A protein and the small-molecule ligand that binds it are described below.
Small molecule (SMILES): Nc1nc(=O)c2ncn([C@@H]3O[C@H](COP(=O)(O)OP(=O)(O)O[C@H]4O[C@H](CO)[C@@H](O)[C@H](O)[C@H]4O)[C@@H](O)[C@H]3O)c2[nH]1

Sequence of chain 3.A:
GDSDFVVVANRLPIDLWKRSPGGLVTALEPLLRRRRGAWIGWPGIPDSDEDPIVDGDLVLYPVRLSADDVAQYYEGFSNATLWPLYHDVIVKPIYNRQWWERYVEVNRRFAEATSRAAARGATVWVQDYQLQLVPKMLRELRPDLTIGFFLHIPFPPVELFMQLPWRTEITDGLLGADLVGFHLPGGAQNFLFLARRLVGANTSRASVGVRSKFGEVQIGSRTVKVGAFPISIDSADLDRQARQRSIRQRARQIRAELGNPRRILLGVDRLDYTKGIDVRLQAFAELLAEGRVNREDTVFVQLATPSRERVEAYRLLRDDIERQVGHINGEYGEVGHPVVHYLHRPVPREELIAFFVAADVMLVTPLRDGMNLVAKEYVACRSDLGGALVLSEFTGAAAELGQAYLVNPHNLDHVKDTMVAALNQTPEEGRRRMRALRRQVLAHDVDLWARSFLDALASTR

Binding-site contacts:
Ligand atom O30 contacts residue GLY387 of chain 3.A at 3.1 Å (h-bond).
Ligand atom O30 contacts residue ASN389 of chain 3.A at 3.4 Å (h-bond).
Ligand atom O38 contacts residue PRO363 of chain 3.A at 3.6 Å.
Ligand atom O33 contacts residue GLU394 of chain 3.A at 2.5 Å (salt-bridge).
Ligand atom O28 contacts residue ILE248 of chain 3.A at 3.6 Å.
Ligand atom O19 contacts residue LYS292 of chain 3.A at 3.2 Å (salt-bridge).
Ligand atom C08 contacts residue GLU394 of chain 3.A at 3.6 Å.
Ligand atom C07 contacts residue GLU394 of chain 3.A at 3.5 Å.
Ligand atom N36 contacts residue VAL364 of chain 3.A at 2.5 Å (h-bond).
Ligand atom C07 contacts residue VAL391 of chain 3.A at 3.8 Å (hydrophobic).
Ligand atom O38 contacts residue THR322 of chain 3.A at 3.0 Å.
Ligand atom N02 contacts residue THR322 of chain 3.A at 3.2 Å.
Ligand atom O31 contacts residue ASP386 of chain 3.A at 3.5 Å (salt-bridge).
Ligand atom O14 contacts residue LEU390 of chain 3.A at 2.7 Å (h-bond).
Ligand atom C37 contacts residue VAL364 of chain 3.A at 3.2 Å (hydrophobic).
Ligand atom C03 contacts residue THR322 of chain 3.A at 3.8 Å.
Ligand atom O29 contacts residue LEU390 of chain 3.A at 3.7 Å.
Ligand atom O28 contacts residue HIS169 of chain 3.A at 2.9 Å (h-bond).
Ligand atom O29 contacts residue MET388 of chain 3.A at 3.4 Å.
Ligand atom C35 contacts residue VAL364 of chain 3.A at 3.5 Å (hydrophobic).
Ligand atom C23 contacts residue ASP386 of chain 3.A at 3.5 Å.
Ligand atom O33 contacts residue ARG366 of chain 3.A at 3.1 Å (salt-bridge).
Ligand atom O30 contacts residue MET388 of chain 3.A at 2.8 Å (h-bond).
Ligand atom O28 contacts residue HIS200 of chain 3.A at 3.3 Å.
Ligand atom O29 contacts residue ASN389 of chain 3.A at 2.8 Å (h-bond).
Ligand atom O26 contacts residue HIS169 of chain 3.A at 3.7 Å.
Ligand atom C37 contacts residue THR322 of chain 3.A at 3.8 Å.
Ligand atom O18 contacts residue ARG287 of chain 3.A at 3.4 Å (salt-bridge).
Ligand atom O15 contacts residue LYS292 of chain 3.A at 3.1 Å (salt-bridge).
Ligand atom N39 contacts residue ARG366 of chain 3.A at 3.6 Å.
Ligand atom O38 contacts residue VAL364 of chain 3.A at 2.6 Å (h-bond).
Ligand atom O30 contacts residue ASP386 of chain 3.A at 2.6 Å (salt-bridge).
Ligand atom O32 contacts residue GLU394 of chain 3.A at 2.6 Å (salt-bridge).
Ligand atom O33 contacts residue LEU369 of chain 3.A at 3.4 Å.
Ligand atom C04 contacts residue LEU369 of chain 3.A at 3.8 Å (hydrophobic).
Ligand atom C22 contacts residue HIS169 of chain 3.A at 3.5 Å.
Ligand atom O19 contacts residue ARG287 of chain 3.A at 3.4 Å (salt-bridge).
Ligand atom N39 contacts residue VAL364 of chain 3.A at 3.7 Å.
Ligand atom O14 contacts residue ASN389 of chain 3.A at 3.2 Å.
Ligand atom O31 contacts residue TRP100 of chain 3.A at 3.6 Å.